Sequence of chain 1.A:
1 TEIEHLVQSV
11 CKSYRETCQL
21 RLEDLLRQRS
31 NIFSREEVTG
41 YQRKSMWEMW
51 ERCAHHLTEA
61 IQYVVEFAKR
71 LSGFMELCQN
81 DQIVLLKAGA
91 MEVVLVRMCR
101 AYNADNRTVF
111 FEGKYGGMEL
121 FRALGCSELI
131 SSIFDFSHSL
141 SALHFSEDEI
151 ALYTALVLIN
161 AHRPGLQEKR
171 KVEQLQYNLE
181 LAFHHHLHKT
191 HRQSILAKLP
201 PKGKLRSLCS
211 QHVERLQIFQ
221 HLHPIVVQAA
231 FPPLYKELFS

Binding-site contacts:
Ligand atom C11 contacts residue ALA54 of chain 1.A at 3.7 Å (hydrophobic).
Ligand atom O1 contacts residue ALA230 of chain 1.A at 3.1 Å (h-bond).
Ligand atom O contacts residue GLN62 of chain 1.A at 2.9 Å (h-bond).
Ligand atom C17 contacts residue LEU238 of chain 1.A at 3.9 Å (hydrophobic).
Ligand atom F contacts residue GLN220 of chain 1.A at 3.4 Å.
Ligand atom C13 contacts residue PHE239 of chain 1.A at 3.4 Å (hydrophobic).
Ligand atom F1 contacts residue GLN217 of chain 1.A at 3.0 Å.
Ligand atom C11 contacts residue THR58 of chain 1.A at 3.2 Å.
Ligand atom C20 contacts residue LEU238 of chain 1.A at 3.4 Å (hydrophobic).
Ligand atom C contacts residue ALA230 of chain 1.A at 3.2 Å (hydrophobic).
Ligand atom C7 contacts residue ILE61 of chain 1.A at 3.8 Å (hydrophobic).
Ligand atom CL contacts residue THR58 of chain 1.A at 3.6 Å.
Ligand atom O1 contacts residue PHE231 of chain 1.A at 2.8 Å (h-bond).
Ligand atom O1 contacts residue ALA229 of chain 1.A at 3.8 Å.
Ligand atom C18 contacts residue MET91 of chain 1.A at 3.8 Å (hydrophobic).
Ligand atom O2 contacts residue LEU216 of chain 1.A at 3.3 Å.
Ligand atom C21 contacts residue LEU238 of chain 1.A at 3.2 Å (hydrophobic).
Ligand atom C19 contacts residue LEU86 of chain 1.A at 3.7 Å (hydrophobic).
Ligand atom C18 contacts residue LYS87 of chain 1.A at 3.6 Å.
Ligand atom C16 contacts residue LEU238 of chain 1.A at 3.4 Å (hydrophobic).
Ligand atom C20 contacts residue ILE61 of chain 1.A at 3.8 Å (hydrophobic).
Ligand atom O1 contacts residue TYR235 of chain 1.A at 3.5 Å.
Ligand atom C10 contacts residue THR58 of chain 1.A at 3.8 Å.
Ligand atom CL contacts residue MET91 of chain 1.A at 3.6 Å.
Ligand atom O contacts residue ALA230 of chain 1.A at 2.7 Å (h-bond).
Ligand atom O2 contacts residue VAL213 of chain 1.A at 3.8 Å.
Ligand atom O contacts residue ALA229 of chain 1.A at 3.5 Å.
Ligand atom C7 contacts residue LEU238 of chain 1.A at 3.7 Å (hydrophobic).
Ligand atom C12 contacts residue PHE239 of chain 1.A at 3.6 Å (hydrophobic).
Ligand atom C14 contacts residue PHE239 of chain 1.A at 3.6 Å (hydrophobic).
Ligand atom F1 contacts residue LEU216 of chain 1.A at 3.3 Å.
Ligand atom C contacts residue PHE231 of chain 1.A at 3.8 Å (hydrophobic).
Ligand atom C19 contacts residue LEU238 of chain 1.A at 3.8 Å (hydrophobic).
Ligand atom C2 contacts residue LEU234 of chain 1.A at 3.8 Å (hydrophobic).
Ligand atom CL contacts residue LEU57 of chain 1.A at 3.6 Å.
Ligand atom C19 contacts residue LYS87 of chain 1.A at 3.6 Å.
Ligand atom C6 contacts residue ILE61 of chain 1.A at 3.5 Å (hydrophobic).
Ligand atom F2 contacts residue LEU238 of chain 1.A at 3.5 Å.
Ligand atom N contacts residue PHE239 of chain 1.A at 3.5 Å.
Ligand atom C5 contacts residue ILE61 of chain 1.A at 3.6 Å (hydrophobic).

This protein binds this small molecule.
Small molecule (SMILES): O=C(O)c1ccc(-c2nn(C(=O)c3c(Cl)cccc3C(F)(F)F)c3ccccc23)cc1